Binding-site contacts:
Ligand atom C13 contacts residue CYS220 of chain 1.B at 3.9 Å (hydrophobic).
Ligand atom C9 contacts residue NDP1 of chain 1.G at 3.3 Å.
Ligand atom C3 contacts residue TYR223 of chain 1.B at 3.5 Å (hydrophobic).
Ligand atom O10 contacts residue SER164 of chain 1.B at 2.7 Å (h-bond).
Ligand atom C1 contacts residue GLY210 of chain 1.B at 3.3 Å.
Ligand atom C11 contacts residue ILE165 of chain 1.B at 3.5 Å (hydrophobic).
Ligand atom C14 contacts residue TYR223 of chain 1.B at 3.7 Å (hydrophobic).
Ligand atom C9 contacts residue TYR223 of chain 1.B at 3.4 Å (hydrophobic).
Ligand atom C6 contacts residue TYR223 of chain 1.B at 3.9 Å (hydrophobic).
Ligand atom C12 contacts residue GLY210 of chain 1.B at 3.6 Å.
Ligand atom C14 contacts residue TRP243 of chain 1.B at 3.8 Å (hydrophobic).
Ligand atom C1 contacts residue TYR223 of chain 1.B at 3.9 Å (hydrophobic).
Ligand atom C5 contacts residue NDP1 of chain 1.G at 3.4 Å.
Ligand atom O10 contacts residue TYR223 of chain 1.B at 3.8 Å.
Ligand atom C7 contacts residue TYR223 of chain 1.B at 3.5 Å (hydrophobic).
Ligand atom C12 contacts residue ILE165 of chain 1.B at 3.7 Å (hydrophobic).
Ligand atom C2 contacts residue TYR223 of chain 1.B at 3.7 Å (hydrophobic).
Ligand atom C14 contacts residue GLY210 of chain 1.B at 3.8 Å.
Ligand atom C2 contacts residue GLY210 of chain 1.B at 3.5 Å.
Ligand atom C6 contacts residue VAL219 of chain 1.B at 3.8 Å (hydrophobic).
Ligand atom O10 contacts residue TYR178 of chain 1.B at 2.8 Å (h-bond).
Ligand atom C12 contacts residue GLY209 of chain 1.B at 4.0 Å.
Ligand atom C7 contacts residue NDP1 of chain 1.G at 3.5 Å.
Ligand atom C11 contacts residue TYR223 of chain 1.B at 3.9 Å (hydrophobic).
Ligand atom C11 contacts residue SER164 of chain 1.B at 3.4 Å.
Ligand atom C6 contacts residue NDP1 of chain 1.G at 3.5 Å.
Ligand atom O10 contacts residue NDP1 of chain 1.G at 3.1 Å.
Ligand atom C13 contacts residue TYR223 of chain 1.B at 3.6 Å (hydrophobic).
Ligand atom N8 contacts residue NDP1 of chain 1.G at 3.4 Å (h-bond).
Ligand atom C5 contacts residue TYR223 of chain 1.B at 3.4 Å (hydrophobic).
Ligand atom C11 contacts residue NDP1 of chain 1.G at 3.9 Å.
Ligand atom C9 contacts residue SER164 of chain 1.B at 3.5 Å.
Ligand atom C7 contacts residue MET215 of chain 1.B at 3.7 Å (hydrophobic).
Ligand atom C3 contacts residue NDP1 of chain 1.G at 3.4 Å.
Ligand atom C11 contacts residue THR166 of chain 1.B at 3.9 Å.
Ligand atom C1 contacts residue TRP243 of chain 1.B at 3.9 Å (hydrophobic).
Ligand atom C13 contacts residue TYR216 of chain 1.B at 3.8 Å (hydrophobic).
Ligand atom C6 contacts residue MET215 of chain 1.B at 3.9 Å (hydrophobic).
Ligand atom N8 contacts residue TYR223 of chain 1.B at 3.2 Å (h-bond).
Ligand atom C14 contacts residue CYS220 of chain 1.B at 3.8 Å (hydrophobic).

A protein and the small-molecule ligand that binds it are described below.
Small molecule (SMILES): O=C1CCc2cccc3c2N1CC3

Sequence of chain 1.B:
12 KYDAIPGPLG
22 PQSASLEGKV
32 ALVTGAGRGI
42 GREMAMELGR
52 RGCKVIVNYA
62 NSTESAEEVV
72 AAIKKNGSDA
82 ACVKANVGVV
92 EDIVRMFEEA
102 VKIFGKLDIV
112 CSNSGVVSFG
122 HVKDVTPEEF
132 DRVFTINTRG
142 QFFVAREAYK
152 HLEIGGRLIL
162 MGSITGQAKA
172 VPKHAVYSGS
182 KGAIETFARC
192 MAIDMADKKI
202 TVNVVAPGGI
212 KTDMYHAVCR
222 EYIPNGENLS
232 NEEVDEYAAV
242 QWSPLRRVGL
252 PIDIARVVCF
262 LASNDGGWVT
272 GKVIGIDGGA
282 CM